Sequence of chain 1.B:
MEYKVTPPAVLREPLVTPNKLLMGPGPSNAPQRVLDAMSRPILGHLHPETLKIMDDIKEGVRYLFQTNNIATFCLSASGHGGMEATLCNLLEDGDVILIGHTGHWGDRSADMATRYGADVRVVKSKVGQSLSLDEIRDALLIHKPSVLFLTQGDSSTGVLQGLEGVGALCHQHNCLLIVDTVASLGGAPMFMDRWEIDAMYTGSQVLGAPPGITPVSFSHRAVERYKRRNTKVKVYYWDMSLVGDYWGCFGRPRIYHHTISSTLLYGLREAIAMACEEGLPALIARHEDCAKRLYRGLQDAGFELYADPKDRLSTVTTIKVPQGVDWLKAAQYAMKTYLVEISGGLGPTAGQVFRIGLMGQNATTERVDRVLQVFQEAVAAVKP

Sequence of chain 1.A:
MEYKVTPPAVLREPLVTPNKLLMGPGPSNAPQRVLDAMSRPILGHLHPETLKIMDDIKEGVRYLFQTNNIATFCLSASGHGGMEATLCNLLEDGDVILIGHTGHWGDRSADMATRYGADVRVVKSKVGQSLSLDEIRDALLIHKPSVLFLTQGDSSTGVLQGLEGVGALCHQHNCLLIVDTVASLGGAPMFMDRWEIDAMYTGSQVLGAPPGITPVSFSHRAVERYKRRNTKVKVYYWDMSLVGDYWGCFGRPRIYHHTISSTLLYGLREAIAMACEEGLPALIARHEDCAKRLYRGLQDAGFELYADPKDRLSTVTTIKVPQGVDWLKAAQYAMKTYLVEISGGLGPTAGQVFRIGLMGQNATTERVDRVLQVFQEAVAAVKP

Binding-site contacts:
Ligand atom C1 contacts residue ARG356 of chain 1.A at 3.8 Å.
Ligand atom C4 contacts residue LLP206 of chain 1.A at 4.0 Å.
Ligand atom C4 contacts residue TYR257 of chain 1.B at 4.4 Å (hydrophobic).
Ligand atom C4 contacts residue LEU347 of chain 1.A at 4.1 Å (hydrophobic).
Ligand atom OH contacts residue SER155 of chain 1.A at 2.8 Å (h-bond).
Ligand atom OH contacts residue LEU347 of chain 1.A at 3.7 Å.
Ligand atom C2 contacts residue HIS45 of chain 1.B at 3.4 Å.
Ligand atom OH contacts residue PRO25 of chain 1.A at 3.8 Å.
Ligand atom OH contacts residue LLP206 of chain 1.A at 4.2 Å.
Ligand atom C1 contacts residue HIS45 of chain 1.B at 3.3 Å.
Ligand atom C4 contacts residue ARG356 of chain 1.A at 3.7 Å.
Ligand atom C3 contacts residue ARG356 of chain 1.A at 3.1 Å.
Ligand atom OH contacts residue ARG356 of chain 1.A at 2.8 Å (salt-bridge).
Ligand atom C4 contacts residue SER155 of chain 1.A at 4.0 Å.
Ligand atom C4 contacts residue PRO25 of chain 1.A at 4.0 Å (hydrophobic).
Ligand atom OH contacts residue TRP105 of chain 1.A at 4.4 Å.
Ligand atom C2 contacts residue ARG356 of chain 1.A at 4.1 Å.
Ligand atom C1 contacts residue TYR257 of chain 1.B at 3.9 Å (hydrophobic).
Ligand atom C2 contacts residue TYR257 of chain 1.B at 3.6 Å (hydrophobic).
Ligand atom C3 contacts residue LEU347 of chain 1.A at 3.9 Å (hydrophobic).
Ligand atom C3 contacts residue PRO25 of chain 1.A at 3.8 Å (hydrophobic).

This protein binds this small molecule.
Small molecule (SMILES): CCCCO